The protein below binds the small molecule below.
Small molecule (SMILES): OC[C@H]1O[C@@H](O[C@H]2[C@H](O)[C@@H](O)[C@H](O[C@H]3[C@H](O)[C@@H](O)[C@H](O[C@H]4[C@H](O)[C@@H](O)[C@H](O[C@H]5[C@H](O)[C@@H](O)[C@H](O)O[C@@H]5CO)O[C@@H]4CO)O[C@@H]3CO)O[C@@H]2CO)[C@H](O)[C@@H](O)[C@@H]1O

Sequence of chain 1.A:
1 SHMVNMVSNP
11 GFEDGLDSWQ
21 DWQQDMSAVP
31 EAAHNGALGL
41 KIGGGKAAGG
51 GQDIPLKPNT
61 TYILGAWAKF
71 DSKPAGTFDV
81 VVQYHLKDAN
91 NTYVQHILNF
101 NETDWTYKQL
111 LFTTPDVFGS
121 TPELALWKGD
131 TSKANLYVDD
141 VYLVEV

Binding-site contacts:
Ligand atom O3 contacts residue ILE97 of chain 1.A at 3.8 Å.
Ligand atom O2 contacts residue TRP127 of chain 1.A at 3.3 Å.
Ligand atom C6 contacts residue VAL81 of chain 1.A at 3.8 Å (hydrophobic).
Ligand atom O6 contacts residue GLU123 of chain 1.A at 2.7 Å (salt-bridge).
Ligand atom O4 contacts residue TRP127 of chain 1.A at 3.6 Å.
Ligand atom O6 contacts residue GLN83 of chain 1.A at 3.6 Å (h-bond).
Ligand atom C6 contacts residue TRP22 of chain 1.A at 3.5 Å (hydrophobic).
Ligand atom O3 contacts residue ALA125 of chain 1.A at 3.7 Å.
Ligand atom O5 contacts residue TRP22 of chain 1.A at 3.5 Å.
Ligand atom O6 contacts residue GLN23 of chain 1.A at 3.5 Å (h-bond).
Ligand atom O2 contacts residue GLN83 of chain 1.A at 2.7 Å (h-bond).
Ligand atom C2 contacts residue TRP22 of chain 1.A at 3.8 Å (hydrophobic).
Ligand atom C1 contacts residue TRP22 of chain 1.A at 3.7 Å (hydrophobic).
Ligand atom C6 contacts residue ASP79 of chain 1.A at 3.4 Å.
Ligand atom O3 contacts residue GLN83 of chain 1.A at 3.0 Å (h-bond).
Ligand atom C4 contacts residue TRP22 of chain 1.A at 3.7 Å (hydrophobic).
Ligand atom C3 contacts residue GLN95 of chain 1.A at 3.6 Å.
Ligand atom O6 contacts residue TRP127 of chain 1.A at 3.4 Å.
Ligand atom C5 contacts residue ILE97 of chain 1.A at 3.7 Å (hydrophobic).
Ligand atom O4 contacts residue GLN95 of chain 1.A at 2.8 Å (h-bond).
Ligand atom C6 contacts residue GLU123 of chain 1.A at 3.4 Å.
Ligand atom O3 contacts residue ASN99 of chain 1.A at 3.0 Å (h-bond).
Ligand atom O2 contacts residue GLN95 of chain 1.A at 3.4 Å (h-bond).
Ligand atom O3 contacts residue GLN23 of chain 1.A at 3.1 Å (h-bond).
Ligand atom O3 contacts residue TRP22 of chain 1.A at 3.6 Å.
Ligand atom C2 contacts residue TRP127 of chain 1.A at 3.7 Å (hydrophobic).
Ligand atom O6 contacts residue ASP79 of chain 1.A at 2.6 Å (salt-bridge).
Ligand atom O6 contacts residue TRP22 of chain 1.A at 2.8 Å (h-bond).
Ligand atom C4 contacts residue GLN95 of chain 1.A at 3.8 Å.
Ligand atom C4 contacts residue ILE97 of chain 1.A at 3.8 Å (hydrophobic).
Ligand atom C2 contacts residue ASN99 of chain 1.A at 3.5 Å.
Ligand atom C2 contacts residue GLN95 of chain 1.A at 3.6 Å.
Ligand atom O2 contacts residue VAL81 of chain 1.A at 3.8 Å.
Ligand atom O2 contacts residue TRP22 of chain 1.A at 3.9 Å.
Ligand atom C1 contacts residue GLN95 of chain 1.A at 3.8 Å.
Ligand atom C5 contacts residue TRP127 of chain 1.A at 3.8 Å (hydrophobic).
Ligand atom O6 contacts residue ILE97 of chain 1.A at 3.8 Å.
Ligand atom C2 contacts residue GLN83 of chain 1.A at 3.4 Å.
Ligand atom O5 contacts residue ILE97 of chain 1.A at 3.7 Å.
Ligand atom O2 contacts residue ASN99 of chain 1.A at 2.7 Å (h-bond).